Sequence of chain 2.A:
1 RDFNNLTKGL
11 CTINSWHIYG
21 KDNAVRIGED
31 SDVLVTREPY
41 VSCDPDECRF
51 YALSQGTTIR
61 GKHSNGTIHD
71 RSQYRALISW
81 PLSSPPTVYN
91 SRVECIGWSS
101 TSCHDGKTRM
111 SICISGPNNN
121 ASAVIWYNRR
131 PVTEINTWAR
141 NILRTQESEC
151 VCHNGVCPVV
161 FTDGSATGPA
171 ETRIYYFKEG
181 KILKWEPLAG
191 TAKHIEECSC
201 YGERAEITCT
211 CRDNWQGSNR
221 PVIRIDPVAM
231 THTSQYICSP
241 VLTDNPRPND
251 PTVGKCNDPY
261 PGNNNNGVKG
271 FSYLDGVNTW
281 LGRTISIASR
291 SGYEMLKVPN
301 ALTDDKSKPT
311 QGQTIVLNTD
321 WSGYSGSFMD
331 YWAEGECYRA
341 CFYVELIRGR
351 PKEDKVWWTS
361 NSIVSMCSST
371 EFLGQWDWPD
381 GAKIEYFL

A protein and the small-molecule ligand that binds it are described below.
Small molecule (SMILES): CC(=O)N[C@@H]1[C@@H](O)[C@H](O)[C@@H](CO)O[C@H]1O

Binding-site contacts:
Ligand atom C2 contacts residue TRP357 of chain 2.A at 4.3 Å (hydrophobic).
Ligand atom O5 contacts residue TRP357 of chain 2.A at 4.3 Å.
Ligand atom C5 contacts residue TRP357 of chain 2.A at 3.7 Å (hydrophobic).
Ligand atom O4 contacts residue TRP357 of chain 2.A at 4.2 Å.
Ligand atom C4 contacts residue TRP357 of chain 2.A at 4.3 Å (hydrophobic).
Ligand atom C5 contacts residue ASN65 of chain 2.A at 3.7 Å.
Ligand atom C1 contacts residue TRP357 of chain 2.A at 4.0 Å (hydrophobic).
Ligand atom N2 contacts residue TRP357 of chain 2.A at 3.5 Å (h-bond).
Ligand atom C7 contacts residue TRP357 of chain 2.A at 3.9 Å (hydrophobic).
Ligand atom C3 contacts residue ASN65 of chain 2.A at 4.0 Å.
Ligand atom C3 contacts residue TRP357 of chain 2.A at 4.0 Å (hydrophobic).
Ligand atom O5 contacts residue ASN65 of chain 2.A at 2.4 Å (h-bond).
Ligand atom C7 contacts residue ASN65 of chain 2.A at 3.4 Å.
Ligand atom C8 contacts residue TRP357 of chain 2.A at 3.3 Å (hydrophobic).
Ligand atom C1 contacts residue ASN65 of chain 2.A at 1.5 Å.
Ligand atom C2 contacts residue ASN65 of chain 2.A at 2.6 Å.
Ligand atom N2 contacts residue ASN65 of chain 2.A at 3.0 Å (h-bond).
Ligand atom C6 contacts residue TRP357 of chain 2.A at 4.2 Å (hydrophobic).
Ligand atom O7 contacts residue ASN65 of chain 2.A at 3.5 Å (h-bond).
Ligand atom C4 contacts residue ASN65 of chain 2.A at 4.4 Å.